Sequence of chain 1.C:
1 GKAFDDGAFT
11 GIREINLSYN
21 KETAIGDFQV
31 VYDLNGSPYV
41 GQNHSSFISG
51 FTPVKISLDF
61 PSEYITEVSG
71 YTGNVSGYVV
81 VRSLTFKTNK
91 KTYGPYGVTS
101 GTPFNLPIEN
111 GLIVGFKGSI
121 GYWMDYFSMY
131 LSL

Binding-site contacts:
Ligand atom C5 contacts residue TYR78 of chain 1.C at 3.9 Å (hydrophobic).
Ligand atom O5 contacts residue TRP123 of chain 1.C at 4.5 Å.
Ligand atom O3 contacts residue GLY1 of chain 1.C at 2.9 Å (h-bond).
Ligand atom O2 contacts residue PHE47 of chain 1.C at 4.3 Å.
Ligand atom C2 contacts residue GLY121 of chain 1.C at 4.3 Å.
Ligand atom O4 contacts residue GLY1 of chain 1.C at 3.0 Å (h-bond).
Ligand atom O1 contacts residue TYR122 of chain 1.C at 4.2 Å.
Ligand atom O1 contacts residue TYR78 of chain 1.C at 3.6 Å (h-bond).
Ligand atom O6 contacts residue GLY121 of chain 1.C at 3.6 Å.
Ligand atom C6 contacts residue TYR122 of chain 1.C at 3.8 Å (hydrophobic).
Ligand atom C1 contacts residue GLY121 of chain 1.C at 4.3 Å.
Ligand atom C2 contacts residue PHE47 of chain 1.C at 4.2 Å (hydrophobic).
Ligand atom C2 contacts residue TYR122 of chain 1.C at 4.5 Å (hydrophobic).
Ligand atom O4 contacts residue GLY121 of chain 1.C at 3.4 Å.
Ligand atom C2 contacts residue GLY1 of chain 1.C at 4.2 Å.
Ligand atom C3 contacts residue TYR78 of chain 1.C at 3.8 Å (hydrophobic).
Ligand atom O6 contacts residue TYR122 of chain 1.C at 2.9 Å (h-bond).
Ligand atom O5 contacts residue TYR122 of chain 1.C at 2.8 Å (h-bond).
Ligand atom O6 contacts residue ASP125 of chain 1.C at 2.9 Å (salt-bridge).
Ligand atom O4 contacts residue ASP125 of chain 1.C at 2.9 Å (salt-bridge).
Ligand atom O6 contacts residue VAL80 of chain 1.C at 4.1 Å.
Ligand atom O6 contacts residue TRP123 of chain 1.C at 2.8 Å (h-bond).
Ligand atom C4 contacts residue TYR78 of chain 1.C at 3.9 Å (hydrophobic).
Ligand atom C4 contacts residue ASP125 of chain 1.C at 3.4 Å.
Ligand atom O4 contacts residue TYR122 of chain 1.C at 4.2 Å.
Ligand atom C4 contacts residue GLY1 of chain 1.C at 4.0 Å.
Ligand atom C7 contacts residue TYR78 of chain 1.C at 3.9 Å (hydrophobic).
Ligand atom C5 contacts residue TYR122 of chain 1.C at 3.9 Å (hydrophobic).
Ligand atom C6 contacts residue ASP125 of chain 1.C at 3.1 Å.
Ligand atom C6 contacts residue VAL80 of chain 1.C at 4.0 Å (hydrophobic).
Ligand atom C5 contacts residue ASP125 of chain 1.C at 3.8 Å.
Ligand atom C1 contacts residue TYR122 of chain 1.C at 3.6 Å (hydrophobic).
Ligand atom C6 contacts residue TYR78 of chain 1.C at 3.8 Å (hydrophobic).
Ligand atom O5 contacts residue GLY121 of chain 1.C at 3.7 Å.
Ligand atom C6 contacts residue TRP123 of chain 1.C at 3.8 Å (hydrophobic).
Ligand atom C7 contacts residue TYR122 of chain 1.C at 3.6 Å (hydrophobic).
Ligand atom C3 contacts residue GLY1 of chain 1.C at 3.9 Å.

A small-molecule ligand and the protein it binds are described below.
Small molecule (SMILES): CO[C@H]1O[C@H](CO)[C@H](O)[C@H](O)[C@H]1O